Binding-site contacts:
Ligand atom C7 contacts residue ASN1074 of chain 1.B at 3.4 Å.
Ligand atom O5 contacts residue ALA706 of chain 1.B at 4.3 Å.
Ligand atom C1 contacts residue ALA706 of chain 1.B at 4.4 Å (hydrophobic).
Ligand atom C3 contacts residue ASN1074 of chain 1.B at 3.9 Å.
Ligand atom C4 contacts residue ASN1074 of chain 1.B at 4.3 Å.
Ligand atom C8 contacts residue GLU1072 of chain 1.B at 3.2 Å.
Ligand atom C5 contacts residue ASN1074 of chain 1.B at 3.7 Å.
Ligand atom N2 contacts residue ASN1074 of chain 1.B at 3.0 Å (h-bond).
Ligand atom C8 contacts residue ASN1074 of chain 1.B at 3.9 Å.
Ligand atom O6 contacts residue ASN1074 of chain 1.B at 4.5 Å.
Ligand atom C5 contacts residue ALA706 of chain 1.B at 3.8 Å (hydrophobic).
Ligand atom O7 contacts residue ASN1074 of chain 1.B at 3.4 Å (h-bond).
Ligand atom C1 contacts residue ASN1074 of chain 1.B at 1.5 Å.
Ligand atom C2 contacts residue ASN1074 of chain 1.B at 2.5 Å.
Ligand atom C8 contacts residue LYS1073 of chain 1.B at 4.0 Å.
Ligand atom O5 contacts residue ASN1074 of chain 1.B at 2.4 Å (h-bond).

Sequence of chain 1.B:
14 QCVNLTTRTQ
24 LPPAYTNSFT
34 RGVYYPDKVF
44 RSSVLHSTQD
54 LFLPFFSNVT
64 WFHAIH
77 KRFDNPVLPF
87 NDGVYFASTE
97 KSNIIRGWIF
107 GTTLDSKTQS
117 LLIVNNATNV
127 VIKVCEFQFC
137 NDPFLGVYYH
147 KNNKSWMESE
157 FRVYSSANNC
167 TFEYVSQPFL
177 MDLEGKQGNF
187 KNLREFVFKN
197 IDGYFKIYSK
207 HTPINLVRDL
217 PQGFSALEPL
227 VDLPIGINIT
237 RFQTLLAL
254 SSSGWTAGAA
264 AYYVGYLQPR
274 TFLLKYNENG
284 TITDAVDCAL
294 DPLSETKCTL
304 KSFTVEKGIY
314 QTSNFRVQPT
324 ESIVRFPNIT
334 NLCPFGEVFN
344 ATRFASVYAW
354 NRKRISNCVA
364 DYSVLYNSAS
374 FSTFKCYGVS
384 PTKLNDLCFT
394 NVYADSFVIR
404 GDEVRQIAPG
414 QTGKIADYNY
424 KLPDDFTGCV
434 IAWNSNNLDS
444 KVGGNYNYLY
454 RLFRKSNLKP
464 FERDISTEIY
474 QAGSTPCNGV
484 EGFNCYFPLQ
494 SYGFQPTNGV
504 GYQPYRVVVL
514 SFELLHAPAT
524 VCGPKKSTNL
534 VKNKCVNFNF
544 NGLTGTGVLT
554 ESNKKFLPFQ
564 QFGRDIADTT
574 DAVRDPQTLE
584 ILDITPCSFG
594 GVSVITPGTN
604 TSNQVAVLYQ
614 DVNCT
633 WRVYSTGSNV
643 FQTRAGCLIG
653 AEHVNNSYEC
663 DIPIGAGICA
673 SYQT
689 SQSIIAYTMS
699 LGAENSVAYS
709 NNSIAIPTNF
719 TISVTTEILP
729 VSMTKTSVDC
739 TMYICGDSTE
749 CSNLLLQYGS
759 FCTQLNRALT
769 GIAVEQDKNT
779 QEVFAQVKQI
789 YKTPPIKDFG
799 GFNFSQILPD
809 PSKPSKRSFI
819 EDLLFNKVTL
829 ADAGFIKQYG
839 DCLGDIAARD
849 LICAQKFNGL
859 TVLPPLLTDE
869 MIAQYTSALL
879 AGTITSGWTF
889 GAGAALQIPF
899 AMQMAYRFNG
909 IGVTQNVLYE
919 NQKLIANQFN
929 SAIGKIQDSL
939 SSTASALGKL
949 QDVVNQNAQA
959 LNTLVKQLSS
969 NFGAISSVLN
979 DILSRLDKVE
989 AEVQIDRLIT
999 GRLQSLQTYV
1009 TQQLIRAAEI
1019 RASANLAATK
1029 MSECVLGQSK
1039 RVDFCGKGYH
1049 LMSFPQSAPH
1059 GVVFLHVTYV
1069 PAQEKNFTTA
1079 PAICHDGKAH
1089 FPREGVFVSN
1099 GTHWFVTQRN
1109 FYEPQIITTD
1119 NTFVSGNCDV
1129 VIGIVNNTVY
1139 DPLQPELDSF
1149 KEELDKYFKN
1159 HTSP

This small molecule binds to this protein.
Small molecule (SMILES): CC(=O)N[C@H]1[C@H](O[C@H]2[C@H](O)[C@@H](NC(C)=O)CO[C@@H]2CO[C@@H]2O[C@@H](C)[C@@H](O)[C@@H](O)[C@@H]2O)O[C@H](CO)[C@@H](O)[C@@H]1O